Sequence of chain 1.A:
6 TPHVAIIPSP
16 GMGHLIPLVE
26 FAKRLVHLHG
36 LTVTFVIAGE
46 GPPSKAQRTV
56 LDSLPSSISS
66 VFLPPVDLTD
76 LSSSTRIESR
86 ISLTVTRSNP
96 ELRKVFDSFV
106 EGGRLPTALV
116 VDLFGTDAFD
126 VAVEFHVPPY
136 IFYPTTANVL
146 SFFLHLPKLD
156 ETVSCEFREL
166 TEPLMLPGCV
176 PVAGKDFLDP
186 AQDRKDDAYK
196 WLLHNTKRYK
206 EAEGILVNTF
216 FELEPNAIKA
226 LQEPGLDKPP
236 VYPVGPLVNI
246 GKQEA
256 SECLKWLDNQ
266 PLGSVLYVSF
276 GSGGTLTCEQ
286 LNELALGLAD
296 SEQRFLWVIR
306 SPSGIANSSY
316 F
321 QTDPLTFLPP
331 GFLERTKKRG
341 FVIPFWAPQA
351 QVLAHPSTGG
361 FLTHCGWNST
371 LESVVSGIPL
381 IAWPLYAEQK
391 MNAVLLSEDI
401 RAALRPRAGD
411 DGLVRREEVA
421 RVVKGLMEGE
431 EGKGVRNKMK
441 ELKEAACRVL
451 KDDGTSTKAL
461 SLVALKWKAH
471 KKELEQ

This small molecule binds to this protein.
Small molecule (SMILES): Oc1cc(Cl)c(Cl)cc1Cl

Binding-site contacts:
Ligand atom CL3 contacts residue GLU388 of chain 1.A at 3.9 Å.
Ligand atom C6 contacts residue GLU388 of chain 1.A at 3.9 Å.
Ligand atom C4 contacts residue PHE119 of chain 1.A at 3.8 Å (hydrophobic).
Ligand atom CL5 contacts residue VAL144 of chain 1.A at 4.2 Å.
Ligand atom C1 contacts residue GLU388 of chain 1.A at 3.4 Å.
Ligand atom C2 contacts residue HIS19 of chain 1.A at 4.2 Å.
Ligand atom C3 contacts residue PHE119 of chain 1.A at 3.9 Å (hydrophobic).
Ligand atom O1 contacts residue U2F1 of chain 1.B at 2.8 Å (h-bond).
Ligand atom CL3 contacts residue LEU183 of chain 1.A at 3.3 Å.
Ligand atom CL5 contacts residue THR140 of chain 1.A at 3.9 Å.
Ligand atom C2 contacts residue LEU118 of chain 1.A at 3.5 Å (hydrophobic).
Ligand atom C4 contacts residue ALA387 of chain 1.A at 4.1 Å (hydrophobic).
Ligand atom C3 contacts residue HIS19 of chain 1.A at 3.4 Å.
Ligand atom C2 contacts residue GLU388 of chain 1.A at 3.7 Å.
Ligand atom C5 contacts residue ALA387 of chain 1.A at 3.5 Å (hydrophobic).
Ligand atom CL3 contacts residue PRO185 of chain 1.A at 3.6 Å.
Ligand atom C6 contacts residue PHE119 of chain 1.A at 3.7 Å (hydrophobic).
Ligand atom C1 contacts residue LEU118 of chain 1.A at 3.7 Å (hydrophobic).
Ligand atom CL1 contacts residue U2F1 of chain 1.B at 4.3 Å.
Ligand atom C3 contacts residue U2F1 of chain 1.B at 3.6 Å.
Ligand atom CL5 contacts residue PHE148 of chain 1.A at 3.8 Å.
Ligand atom C1 contacts residue PHE119 of chain 1.A at 3.9 Å (hydrophobic).
Ligand atom C4 contacts residue HIS19 of chain 1.A at 4.1 Å.
Ligand atom CL1 contacts residue TYR315 of chain 1.A at 3.5 Å.
Ligand atom CL1 contacts residue HIS19 of chain 1.A at 4.2 Å.
Ligand atom C6 contacts residue ALA387 of chain 1.A at 3.6 Å (hydrophobic).
Ligand atom CL5 contacts residue GLU388 of chain 1.A at 3.5 Å.
Ligand atom C4 contacts residue U2F1 of chain 1.B at 4.1 Å.
Ligand atom CL3 contacts residue PHE119 of chain 1.A at 4.0 Å.
Ligand atom CL3 contacts residue ALA387 of chain 1.A at 3.8 Å.
Ligand atom C2 contacts residue PHE119 of chain 1.A at 4.0 Å (hydrophobic).
Ligand atom C5 contacts residue GLU83 of chain 1.A at 3.6 Å.
Ligand atom C5 contacts residue PHE119 of chain 1.A at 3.6 Å (hydrophobic).
Ligand atom CL3 contacts residue GLU83 of chain 1.A at 3.8 Å.
Ligand atom O1 contacts residue HIS19 of chain 1.A at 2.3 Å (h-bond).
Ligand atom C2 contacts residue U2F1 of chain 1.B at 3.5 Å.
Ligand atom C6 contacts residue GLU83 of chain 1.A at 4.3 Å.
Ligand atom O1 contacts residue LEU118 of chain 1.A at 4.3 Å.
Ligand atom CL5 contacts residue LEU118 of chain 1.A at 3.6 Å.
Ligand atom CL5 contacts residue LEU183 of chain 1.A at 3.9 Å.